Sequence of chain 1.E:
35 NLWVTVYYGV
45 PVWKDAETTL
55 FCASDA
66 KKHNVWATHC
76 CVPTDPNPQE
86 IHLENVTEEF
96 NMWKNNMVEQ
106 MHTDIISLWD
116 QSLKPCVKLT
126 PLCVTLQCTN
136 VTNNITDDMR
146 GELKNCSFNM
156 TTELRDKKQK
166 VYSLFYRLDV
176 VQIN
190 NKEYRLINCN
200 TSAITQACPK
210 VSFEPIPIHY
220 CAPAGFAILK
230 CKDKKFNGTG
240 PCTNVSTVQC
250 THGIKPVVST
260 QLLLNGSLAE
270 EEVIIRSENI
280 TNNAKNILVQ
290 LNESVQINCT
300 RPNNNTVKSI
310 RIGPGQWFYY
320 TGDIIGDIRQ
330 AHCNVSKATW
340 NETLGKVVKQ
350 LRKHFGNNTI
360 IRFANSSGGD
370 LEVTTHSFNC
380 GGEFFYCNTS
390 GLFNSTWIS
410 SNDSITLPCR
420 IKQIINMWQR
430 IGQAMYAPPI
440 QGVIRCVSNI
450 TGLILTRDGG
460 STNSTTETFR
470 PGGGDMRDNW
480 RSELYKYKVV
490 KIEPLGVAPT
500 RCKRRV

A protein and the small-molecule ligand that binds it are described below.
Small molecule (SMILES): CC(=O)N[C@@H]1[C@@H](O)[C@H](O)[C@@H](CO)O[C@H]1O

Binding-site contacts:
Ligand atom O5 contacts residue GLU270 of chain 1.E at 3.1 Å (salt-bridge).
Ligand atom C1 contacts residue GLU270 of chain 1.E at 3.5 Å.
Ligand atom C7 contacts residue ASN291 of chain 1.E at 3.3 Å.
Ligand atom C1 contacts residue ASN291 of chain 1.E at 1.5 Å.
Ligand atom C3 contacts residue LYS345 of chain 1.E at 4.3 Å.
Ligand atom C1 contacts residue LYS345 of chain 1.E at 4.2 Å.
Ligand atom O5 contacts residue ASN291 of chain 1.E at 2.5 Å (h-bond).
Ligand atom O6 contacts residue LYS348 of chain 1.E at 4.4 Å.
Ligand atom C8 contacts residue GLU292 of chain 1.E at 3.7 Å.
Ligand atom O7 contacts residue ASN291 of chain 1.E at 3.2 Å (h-bond).
Ligand atom C5 contacts residue ASN291 of chain 1.E at 3.8 Å.
Ligand atom C2 contacts residue GLU270 of chain 1.E at 3.9 Å.
Ligand atom C6 contacts residue GLU270 of chain 1.E at 4.4 Å.
Ligand atom O7 contacts residue GLU270 of chain 1.E at 4.3 Å.
Ligand atom N2 contacts residue ASN291 of chain 1.E at 2.9 Å (h-bond).
Ligand atom C5 contacts residue LYS345 of chain 1.E at 4.2 Å.
Ligand atom C4 contacts residue GLU270 of chain 1.E at 4.5 Å.
Ligand atom C4 contacts residue ASN291 of chain 1.E at 4.3 Å.
Ligand atom C2 contacts residue ASN291 of chain 1.E at 2.5 Å.
Ligand atom O5 contacts residue GLU271 of chain 1.E at 3.9 Å.
Ligand atom C5 contacts residue GLU270 of chain 1.E at 4.2 Å.
Ligand atom C1 contacts residue GLU271 of chain 1.E at 4.4 Å.
Ligand atom C8 contacts residue ASN291 of chain 1.E at 3.0 Å.
Ligand atom C3 contacts residue ASN291 of chain 1.E at 3.9 Å.